This protein binds this small molecule.
Small molecule (SMILES): CC(=O)N[C@@H]1[C@@H](O)[C@H](O)[C@@H](CO)O[C@H]1O

Binding-site contacts:
Ligand atom O6 contacts residue SER49 of chain 1.D at 3.3 Å.
Ligand atom C4 contacts residue ASN47 of chain 1.D at 4.3 Å.
Ligand atom C1 contacts residue ASN47 of chain 1.D at 1.4 Å.
Ligand atom C5 contacts residue ASN47 of chain 1.D at 3.7 Å.
Ligand atom C2 contacts residue ASN47 of chain 1.D at 2.5 Å.
Ligand atom C3 contacts residue ASN47 of chain 1.D at 3.8 Å.
Ligand atom O6 contacts residue SER48 of chain 1.D at 3.9 Å.
Ligand atom O7 contacts residue ASN47 of chain 1.D at 4.5 Å.
Ligand atom O5 contacts residue ASN47 of chain 1.D at 2.4 Å (h-bond).
Ligand atom N2 contacts residue ASN47 of chain 1.D at 2.9 Å (h-bond).
Ligand atom O7 contacts residue TYR45 of chain 1.D at 4.2 Å.
Ligand atom C7 contacts residue ASN47 of chain 1.D at 4.1 Å.

Sequence of chain 1.D:
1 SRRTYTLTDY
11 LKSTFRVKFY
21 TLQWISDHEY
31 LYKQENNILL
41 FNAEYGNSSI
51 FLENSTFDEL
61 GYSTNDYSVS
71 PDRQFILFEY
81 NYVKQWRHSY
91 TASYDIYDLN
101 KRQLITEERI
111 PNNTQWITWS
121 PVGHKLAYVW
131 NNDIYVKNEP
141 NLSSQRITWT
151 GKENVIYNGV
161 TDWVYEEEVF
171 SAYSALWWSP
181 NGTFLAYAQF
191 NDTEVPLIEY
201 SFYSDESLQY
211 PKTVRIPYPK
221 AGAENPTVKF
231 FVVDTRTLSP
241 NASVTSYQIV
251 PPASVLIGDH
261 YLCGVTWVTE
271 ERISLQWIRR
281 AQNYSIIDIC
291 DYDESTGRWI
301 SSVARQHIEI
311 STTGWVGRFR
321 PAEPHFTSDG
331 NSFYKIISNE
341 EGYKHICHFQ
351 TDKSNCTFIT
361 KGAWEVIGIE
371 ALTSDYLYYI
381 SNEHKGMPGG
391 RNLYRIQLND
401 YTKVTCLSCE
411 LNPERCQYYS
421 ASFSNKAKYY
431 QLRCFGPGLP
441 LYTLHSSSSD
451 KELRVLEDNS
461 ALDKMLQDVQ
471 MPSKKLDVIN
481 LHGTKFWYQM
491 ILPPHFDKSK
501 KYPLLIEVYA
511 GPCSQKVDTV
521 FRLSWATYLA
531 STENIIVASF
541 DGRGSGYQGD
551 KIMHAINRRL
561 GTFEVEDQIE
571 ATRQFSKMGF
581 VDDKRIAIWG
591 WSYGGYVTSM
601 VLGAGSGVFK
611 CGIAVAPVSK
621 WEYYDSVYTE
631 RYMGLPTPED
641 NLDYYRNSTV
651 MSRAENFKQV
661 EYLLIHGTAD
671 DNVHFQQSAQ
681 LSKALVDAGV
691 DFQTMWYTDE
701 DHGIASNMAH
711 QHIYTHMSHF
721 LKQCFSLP